A small-molecule ligand and the protein it binds are described below.
Small molecule (SMILES): COc1ccccc1C(=O)Nc1cc2c(cc1N1CCNC[C@H]1C)n(C)c(=O)n2C

Binding-site contacts:
Ligand atom C06 contacts residue PRO38 of chain 1.A at 3.6 Å (hydrophobic).
Ligand atom N31 contacts residue VAL37 of chain 1.A at 3.9 Å.
Ligand atom C01 contacts residue GLU35 of chain 1.A at 3.7 Å.
Ligand atom O05 contacts residue PRO38 of chain 1.A at 3.5 Å.
Ligand atom O30 contacts residue ASN88 of chain 1.A at 2.9 Å (h-bond).
Ligand atom C11 contacts residue GLU41 of chain 1.A at 3.4 Å.
Ligand atom C29 contacts residue PHE94 of chain 1.A at 3.6 Å (hydrophobic).
Ligand atom N31 contacts residue PHE94 of chain 1.A at 3.7 Å.
Ligand atom C37 contacts residue PHE94 of chain 1.A at 3.8 Å (hydrophobic).
Ligand atom C29 contacts residue ASN88 of chain 1.A at 3.9 Å.
Ligand atom N18 contacts residue PRO38 of chain 1.A at 3.7 Å.
Ligand atom C32 contacts residue ILE32 of chain 1.A at 3.5 Å (hydrophobic).
Ligand atom C29 contacts residue VAL37 of chain 1.A at 3.8 Å (hydrophobic).
Ligand atom C49 contacts residue SER34 of chain 1.A at 3.9 Å.
Ligand atom C49 contacts residue ASN31 of chain 1.A at 3.6 Å.
Ligand atom C21 contacts residue PHE94 of chain 1.A at 3.9 Å (hydrophobic).
Ligand atom C23 contacts residue VAL37 of chain 1.A at 3.8 Å (hydrophobic).
Ligand atom C32 contacts residue PHE33 of chain 1.A at 3.8 Å (hydrophobic).
Ligand atom N24 contacts residue VAL37 of chain 1.A at 3.6 Å.
Ligand atom C36 contacts residue PHE94 of chain 1.A at 3.5 Å (hydrophobic).
Ligand atom C21 contacts residue VAL37 of chain 1.A at 3.9 Å (hydrophobic).
Ligand atom C54 contacts residue GLU35 of chain 1.A at 3.4 Å.
Ligand atom O17 contacts residue VAL42 of chain 1.A at 3.4 Å.
Ligand atom C54 contacts residue ILE32 of chain 1.A at 3.9 Å (hydrophobic).
Ligand atom C49 contacts residue GLU35 of chain 1.A at 3.7 Å.
Ligand atom N24 contacts residue PHE94 of chain 1.A at 3.6 Å.
Ligand atom O17 contacts residue PRO38 of chain 1.A at 3.9 Å.
Ligand atom C25 contacts residue VAL37 of chain 1.A at 3.6 Å (hydrophobic).
Ligand atom C09 contacts residue GLU41 of chain 1.A at 4.0 Å.
Ligand atom C25 contacts residue TYR87 of chain 1.A at 3.6 Å (hydrophobic).
Ligand atom C44 contacts residue ASN31 of chain 1.A at 4.0 Å.
Ligand atom N47 contacts residue ASN31 of chain 1.A at 2.9 Å (h-bond).
Ligand atom C16 contacts residue PRO38 of chain 1.A at 3.6 Å (hydrophobic).
Ligand atom C37 contacts residue ILE32 of chain 1.A at 3.2 Å (hydrophobic).
Ligand atom C01 contacts residue PRO38 of chain 1.A at 3.8 Å (hydrophobic).
Ligand atom C23 contacts residue PHE94 of chain 1.A at 3.4 Å (hydrophobic).
Ligand atom C54 contacts residue PRO36 of chain 1.A at 3.4 Å (hydrophobic).
Ligand atom C52 contacts residue ILE32 of chain 1.A at 3.5 Å (hydrophobic).
Ligand atom C15 contacts residue PRO38 of chain 1.A at 3.6 Å (hydrophobic).
Ligand atom C13 contacts residue GLU41 of chain 1.A at 3.7 Å.

Sequence of chain 1.A:
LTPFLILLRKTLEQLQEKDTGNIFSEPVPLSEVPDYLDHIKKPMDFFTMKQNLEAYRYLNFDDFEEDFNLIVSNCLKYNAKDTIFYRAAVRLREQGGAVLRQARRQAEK